This protein binds this small molecule.
Small molecule (SMILES): CC(=O)N[C@@H]1[C@@H](O)[C@H](O)[C@@H](CO)O[C@H]1O

Sequence of chain 1.N:
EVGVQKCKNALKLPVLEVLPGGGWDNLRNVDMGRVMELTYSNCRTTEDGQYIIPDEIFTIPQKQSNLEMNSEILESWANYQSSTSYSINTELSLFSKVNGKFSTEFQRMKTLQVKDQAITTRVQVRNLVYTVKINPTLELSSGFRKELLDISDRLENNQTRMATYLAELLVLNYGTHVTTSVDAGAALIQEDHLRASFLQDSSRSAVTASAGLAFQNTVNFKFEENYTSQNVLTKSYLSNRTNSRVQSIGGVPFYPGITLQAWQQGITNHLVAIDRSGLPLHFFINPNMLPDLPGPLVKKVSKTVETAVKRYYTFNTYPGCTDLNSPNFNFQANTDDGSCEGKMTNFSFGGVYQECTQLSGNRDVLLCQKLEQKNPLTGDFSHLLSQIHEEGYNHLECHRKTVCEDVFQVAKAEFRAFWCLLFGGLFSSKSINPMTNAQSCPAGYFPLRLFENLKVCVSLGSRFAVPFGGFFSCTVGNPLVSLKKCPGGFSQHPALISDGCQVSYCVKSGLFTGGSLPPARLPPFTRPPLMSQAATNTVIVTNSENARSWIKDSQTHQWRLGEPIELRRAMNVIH

Sequence of chain 1.M:
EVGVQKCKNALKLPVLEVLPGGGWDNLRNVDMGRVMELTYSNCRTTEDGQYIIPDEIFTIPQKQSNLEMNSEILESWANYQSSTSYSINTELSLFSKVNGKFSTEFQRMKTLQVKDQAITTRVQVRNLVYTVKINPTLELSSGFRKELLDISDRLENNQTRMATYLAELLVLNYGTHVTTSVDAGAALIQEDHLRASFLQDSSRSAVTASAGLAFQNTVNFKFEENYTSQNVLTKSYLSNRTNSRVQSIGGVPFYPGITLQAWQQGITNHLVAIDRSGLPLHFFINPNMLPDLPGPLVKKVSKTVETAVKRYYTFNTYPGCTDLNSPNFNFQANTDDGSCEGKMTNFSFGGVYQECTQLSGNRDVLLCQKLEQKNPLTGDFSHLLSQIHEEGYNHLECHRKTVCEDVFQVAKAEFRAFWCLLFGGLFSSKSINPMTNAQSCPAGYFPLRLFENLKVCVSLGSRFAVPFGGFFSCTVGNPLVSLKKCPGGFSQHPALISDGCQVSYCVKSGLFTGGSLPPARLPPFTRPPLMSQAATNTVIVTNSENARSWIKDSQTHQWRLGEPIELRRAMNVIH

Binding-site contacts:
Ligand atom C8 contacts residue CYS418 of chain 1.N at 3.9 Å (hydrophobic).
Ligand atom C4 contacts residue ASN168 of chain 1.M at 4.2 Å.
Ligand atom N2 contacts residue LEU416 of chain 1.N at 4.5 Å.
Ligand atom C7 contacts residue ASN168 of chain 1.M at 3.2 Å.
Ligand atom O7 contacts residue GLN587 of chain 1.M at 4.2 Å.
Ligand atom O7 contacts residue THR590 of chain 1.M at 3.7 Å.
Ligand atom C5 contacts residue ASN168 of chain 1.M at 3.7 Å.
Ligand atom N2 contacts residue ASN168 of chain 1.M at 2.9 Å (h-bond).
Ligand atom O5 contacts residue ASN168 of chain 1.M at 2.4 Å (h-bond).
Ligand atom C1 contacts residue ASN168 of chain 1.M at 1.4 Å.
Ligand atom C2 contacts residue ASN168 of chain 1.M at 2.4 Å.
Ligand atom C7 contacts residue LEU416 of chain 1.N at 4.4 Å (hydrophobic).
Ligand atom O7 contacts residue ASN168 of chain 1.M at 3.1 Å (h-bond).
Ligand atom C8 contacts residue ASN168 of chain 1.M at 4.4 Å.
Ligand atom C3 contacts residue ASN168 of chain 1.M at 3.8 Å.
Ligand atom C8 contacts residue LEU416 of chain 1.N at 3.7 Å (hydrophobic).